Binding-site contacts:
Ligand atom C16 contacts residue MET88 of chain 1.A at 3.8 Å (hydrophobic).
Ligand atom C17 contacts residue GLY349 of chain 1.A at 3.4 Å.
Ligand atom N18 contacts residue HEM1 of chain 1.B at 1.9 Å.
Ligand atom C2 contacts residue HEM1 of chain 1.B at 2.9 Å.
Ligand atom C10 contacts residue VAL106 of chain 1.A at 3.7 Å (hydrophobic).
Ligand atom C17 contacts residue TYR89 of chain 1.A at 3.6 Å (hydrophobic).
Ligand atom N19 contacts residue GLU285 of chain 1.A at 3.6 Å.
Ligand atom C17 contacts residue HEM1 of chain 1.B at 3.4 Å.
Ligand atom C2 contacts residue ALA282 of chain 1.A at 3.2 Å (hydrophobic).
Ligand atom N19 contacts residue THR455 of chain 1.A at 3.6 Å.
Ligand atom C15 contacts residue ILE202 of chain 1.A at 3.8 Å (hydrophobic).
Ligand atom N20 contacts residue ALA282 of chain 1.A at 4.0 Å.
Ligand atom C9 contacts residue LEU92 of chain 1.A at 3.9 Å (hydrophobic).
Ligand atom C15 contacts residue ILE281 of chain 1.A at 4.1 Å (hydrophobic).
Ligand atom C7 contacts residue THR286 of chain 1.A at 3.7 Å.
Ligand atom C11 contacts residue ALA454 of chain 1.A at 3.8 Å (hydrophobic).
Ligand atom C10 contacts residue LEU92 of chain 1.A at 4.1 Å (hydrophobic).
Ligand atom C1 contacts residue ALA282 of chain 1.A at 3.1 Å (hydrophobic).
Ligand atom C3 contacts residue THR455 of chain 1.A at 3.8 Å.
Ligand atom C3 contacts residue GLU285 of chain 1.A at 3.8 Å.
Ligand atom C16 contacts residue PHE60 of chain 1.A at 4.0 Å (hydrophobic).
Ligand atom C7 contacts residue ALA282 of chain 1.A at 3.8 Å (hydrophobic).
Ligand atom N22 contacts residue TYR89 of chain 1.A at 3.6 Å.
Ligand atom C16 contacts residue ARG206 of chain 1.A at 3.6 Å.
Ligand atom C12 contacts residue VAL106 of chain 1.A at 3.9 Å (hydrophobic).
Ligand atom O23 contacts residue ARG206 of chain 1.A at 2.8 Å (salt-bridge).
Ligand atom O23 contacts residue LEU92 of chain 1.A at 3.5 Å.
Ligand atom C2 contacts residue THR286 of chain 1.A at 3.1 Å.
Ligand atom C16 contacts residue TYR89 of chain 1.A at 3.6 Å (hydrophobic).
Ligand atom N19 contacts residue THR286 of chain 1.A at 3.9 Å.
Ligand atom C9 contacts residue ARG206 of chain 1.A at 3.9 Å.
Ligand atom N19 contacts residue ALA282 of chain 1.A at 4.1 Å.
Ligand atom C4 contacts residue HEM1 of chain 1.B at 3.0 Å.
Ligand atom C1 contacts residue THR286 of chain 1.A at 3.2 Å.
Ligand atom C15 contacts residue PHE101 of chain 1.A at 4.0 Å (hydrophobic).
Ligand atom C3 contacts residue ILE281 of chain 1.A at 3.8 Å (hydrophobic).
Ligand atom C12 contacts residue HEM1 of chain 1.B at 3.5 Å.
Ligand atom C6 contacts residue ILE281 of chain 1.A at 4.0 Å (hydrophobic).
Ligand atom C13 contacts residue THR455 of chain 1.A at 4.1 Å.
Ligand atom C10 contacts residue HEM1 of chain 1.B at 3.7 Å.

Sequence of chain 1.A:
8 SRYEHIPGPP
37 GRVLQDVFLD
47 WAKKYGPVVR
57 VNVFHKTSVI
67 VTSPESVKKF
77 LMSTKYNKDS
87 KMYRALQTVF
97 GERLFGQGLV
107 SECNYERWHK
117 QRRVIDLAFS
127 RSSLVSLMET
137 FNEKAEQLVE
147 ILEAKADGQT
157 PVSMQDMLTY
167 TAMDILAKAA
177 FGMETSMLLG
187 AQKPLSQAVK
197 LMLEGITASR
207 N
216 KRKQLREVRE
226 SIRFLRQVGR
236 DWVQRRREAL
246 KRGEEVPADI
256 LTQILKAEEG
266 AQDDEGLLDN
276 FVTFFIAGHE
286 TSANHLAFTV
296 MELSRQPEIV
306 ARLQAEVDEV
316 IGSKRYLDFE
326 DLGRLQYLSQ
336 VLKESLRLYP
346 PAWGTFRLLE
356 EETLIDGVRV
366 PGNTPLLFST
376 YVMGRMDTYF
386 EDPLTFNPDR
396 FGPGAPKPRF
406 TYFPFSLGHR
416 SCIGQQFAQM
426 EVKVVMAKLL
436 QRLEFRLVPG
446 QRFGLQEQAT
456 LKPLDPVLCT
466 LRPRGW

This protein binds this small molecule.
Small molecule (SMILES): Cc1cnn(-c2ccncc2N2CCC(C(=O)N(C)C)CC2)c1